The protein below binds the small molecule below.
Small molecule (SMILES): CC(=O)N[C@@H]1[C@@H](O)[C@H](O)[C@@H](CO)O[C@H]1O

Binding-site contacts:
Ligand atom O7 contacts residue ASN154 of chain 27.B at 4.3 Å.
Ligand atom N2 contacts residue ASN154 of chain 27.B at 2.9 Å.
Ligand atom C4 contacts residue ASN154 of chain 27.B at 4.2 Å.
Ligand atom C4 contacts residue MET151 of chain 27.B at 3.5 Å (hydrophobic).
Ligand atom C7 contacts residue ASN154 of chain 27.B at 3.4 Å.
Ligand atom C3 contacts residue ASN154 of chain 27.B at 3.9 Å.
Ligand atom O3 contacts residue MET151 of chain 27.B at 4.2 Å.
Ligand atom O5 contacts residue ASN154 of chain 27.B at 2.4 Å (h-bond).
Ligand atom C1 contacts residue MET151 of chain 27.B at 4.2 Å (hydrophobic).
Ligand atom C5 contacts residue ASN154 of chain 27.B at 3.7 Å.
Ligand atom C2 contacts residue MET151 of chain 27.B at 4.0 Å (hydrophobic).
Ligand atom C8 contacts residue ASN154 of chain 27.B at 3.0 Å.
Ligand atom O5 contacts residue MET151 of chain 27.B at 3.7 Å.
Ligand atom C3 contacts residue MET151 of chain 27.B at 4.1 Å (hydrophobic).
Ligand atom C1 contacts residue ASN154 of chain 27.B at 1.4 Å.
Ligand atom C5 contacts residue MET151 of chain 27.B at 4.1 Å (hydrophobic).
Ligand atom O4 contacts residue MET151 of chain 27.B at 4.4 Å.
Ligand atom C2 contacts residue ASN154 of chain 27.B at 2.5 Å.

Sequence of chain 27.B:
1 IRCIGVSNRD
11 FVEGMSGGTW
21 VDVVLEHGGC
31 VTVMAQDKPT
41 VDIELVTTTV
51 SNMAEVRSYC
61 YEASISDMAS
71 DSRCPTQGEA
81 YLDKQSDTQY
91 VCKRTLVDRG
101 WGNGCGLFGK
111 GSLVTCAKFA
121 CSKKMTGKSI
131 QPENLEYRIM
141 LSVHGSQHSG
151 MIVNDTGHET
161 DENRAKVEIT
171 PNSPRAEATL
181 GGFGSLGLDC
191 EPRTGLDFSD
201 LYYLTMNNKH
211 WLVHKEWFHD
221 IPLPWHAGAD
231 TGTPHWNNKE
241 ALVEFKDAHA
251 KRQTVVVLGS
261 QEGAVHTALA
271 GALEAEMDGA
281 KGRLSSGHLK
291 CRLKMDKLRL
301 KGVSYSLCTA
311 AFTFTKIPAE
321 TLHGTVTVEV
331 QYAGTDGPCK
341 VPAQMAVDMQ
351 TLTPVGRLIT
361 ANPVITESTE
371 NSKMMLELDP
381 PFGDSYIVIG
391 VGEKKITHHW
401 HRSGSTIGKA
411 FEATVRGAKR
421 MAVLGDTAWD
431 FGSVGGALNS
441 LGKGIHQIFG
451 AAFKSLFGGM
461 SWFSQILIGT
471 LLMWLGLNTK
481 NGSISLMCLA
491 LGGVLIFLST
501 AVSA